This protein binds this small molecule.
Small molecule (SMILES): CC(=O)N[C@@H]1[C@@H](O)[C@H](O)[C@@H](CO)O[C@H]1O

Sequence of chain 1.B:
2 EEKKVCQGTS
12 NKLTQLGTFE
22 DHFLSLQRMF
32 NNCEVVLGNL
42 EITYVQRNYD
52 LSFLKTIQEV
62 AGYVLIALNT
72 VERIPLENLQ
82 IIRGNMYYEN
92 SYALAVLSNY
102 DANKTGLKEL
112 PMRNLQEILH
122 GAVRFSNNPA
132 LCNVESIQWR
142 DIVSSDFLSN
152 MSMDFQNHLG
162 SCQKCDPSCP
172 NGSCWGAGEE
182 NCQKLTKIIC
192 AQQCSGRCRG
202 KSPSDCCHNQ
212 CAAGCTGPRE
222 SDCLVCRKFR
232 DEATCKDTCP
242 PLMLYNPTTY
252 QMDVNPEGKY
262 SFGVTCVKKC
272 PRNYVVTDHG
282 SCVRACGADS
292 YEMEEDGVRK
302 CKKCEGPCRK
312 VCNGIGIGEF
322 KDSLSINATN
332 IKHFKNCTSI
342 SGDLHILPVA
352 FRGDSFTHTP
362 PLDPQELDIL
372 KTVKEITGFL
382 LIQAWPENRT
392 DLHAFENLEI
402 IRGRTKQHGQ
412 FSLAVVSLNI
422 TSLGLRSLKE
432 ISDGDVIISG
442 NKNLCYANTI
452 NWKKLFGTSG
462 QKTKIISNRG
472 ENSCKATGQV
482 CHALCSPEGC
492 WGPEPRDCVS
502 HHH

Binding-site contacts:
Ligand atom C1 contacts residue ASN151 of chain 1.B at 1.4 Å.
Ligand atom N2 contacts residue ASN151 of chain 1.B at 2.9 Å (h-bond).
Ligand atom C3 contacts residue ASN151 of chain 1.B at 3.8 Å.
Ligand atom C8 contacts residue ASN91 of chain 1.B at 3.2 Å.
Ligand atom N2 contacts residue SER92 of chain 1.B at 4.5 Å.
Ligand atom C8 contacts residue SER92 of chain 1.B at 3.5 Å.
Ligand atom C2 contacts residue ASN151 of chain 1.B at 2.5 Å.
Ligand atom C7 contacts residue SER92 of chain 1.B at 3.9 Å.
Ligand atom C4 contacts residue ASN151 of chain 1.B at 4.3 Å.
Ligand atom C7 contacts residue ASN151 of chain 1.B at 3.5 Å.
Ligand atom O7 contacts residue SER92 of chain 1.B at 4.3 Å.
Ligand atom O5 contacts residue ASN151 of chain 1.B at 2.4 Å (h-bond).
Ligand atom C5 contacts residue ASN151 of chain 1.B at 3.7 Å.
Ligand atom O7 contacts residue ASN151 of chain 1.B at 3.8 Å.